Binding-site contacts:
Ligand atom O15 contacts residue GOA1 of chain 1.M at 2.7 Å (h-bond).
Ligand atom C19 contacts residue PHE329 of chain 1.A at 3.4 Å (hydrophobic).
Ligand atom C23 contacts residue PRO285 of chain 1.A at 3.5 Å (hydrophobic).
Ligand atom C16 contacts residue GLY117 of chain 1.A at 3.4 Å.
Ligand atom C22 contacts residue TYR332 of chain 1.A at 3.9 Å (hydrophobic).
Ligand atom C29 contacts residue LEU286 of chain 1.A at 3.9 Å (hydrophobic).
Ligand atom C14 contacts residue THR120 of chain 1.A at 3.8 Å.
Ligand atom C25 contacts residue SER198 of chain 1.A at 3.9 Å.
Ligand atom C08 contacts residue TRP430 of chain 1.A at 3.5 Å (hydrophobic).
Ligand atom C16 contacts residue GLY116 of chain 1.A at 3.4 Å.
Ligand atom C21 contacts residue PHE329 of chain 1.A at 3.6 Å (hydrophobic).
Ligand atom C06 contacts residue GOA1 of chain 1.M at 3.7 Å.
Ligand atom C06 contacts residue TRP82 of chain 1.A at 3.4 Å (hydrophobic).
Ligand atom C22 contacts residue PHE329 of chain 1.A at 3.8 Å (hydrophobic).
Ligand atom C18 contacts residue PHE329 of chain 1.A at 3.6 Å (hydrophobic).
Ligand atom O15 contacts residue THR120 of chain 1.A at 3.8 Å.
Ligand atom C03 contacts residue TYR332 of chain 1.A at 3.9 Å (hydrophobic).
Ligand atom C09 contacts residue HIS438 of chain 1.A at 3.9 Å.
Ligand atom O01 contacts residue ASP70 of chain 1.A at 3.4 Å.
Ligand atom C12 contacts residue THR120 of chain 1.A at 3.9 Å.
Ligand atom C28 contacts residue VAL288 of chain 1.A at 3.8 Å (hydrophobic).
Ligand atom C28 contacts residue LEU286 of chain 1.A at 3.7 Å (hydrophobic).
Ligand atom C14 contacts residue GOA1 of chain 1.M at 3.8 Å.
Ligand atom C27 contacts residue TRP231 of chain 1.A at 3.5 Å (hydrophobic).
Ligand atom C10 contacts residue HIS438 of chain 1.A at 3.9 Å.
Ligand atom C21 contacts residue TYR332 of chain 1.A at 3.7 Å (hydrophobic).
Ligand atom C09 contacts residue MET437 of chain 1.A at 3.7 Å (hydrophobic).
Ligand atom C07 contacts residue TYR332 of chain 1.A at 3.6 Å (hydrophobic).
Ligand atom C23 contacts residue PHE329 of chain 1.A at 3.8 Å (hydrophobic).
Ligand atom C20 contacts residue PHE329 of chain 1.A at 3.4 Å (hydrophobic).
Ligand atom C24 contacts residue GLY117 of chain 1.A at 3.8 Å.
Ligand atom N13 contacts residue THR120 of chain 1.A at 3.8 Å.
Ligand atom N04 contacts residue TYR332 of chain 1.A at 3.5 Å (h-bond).
Ligand atom C26 contacts residue PHE398 of chain 1.A at 4.0 Å (hydrophobic).
Ligand atom C26 contacts residue SER198 of chain 1.A at 3.4 Å.
Ligand atom C11 contacts residue GOA1 of chain 1.M at 3.2 Å.
Ligand atom C09 contacts residue TYR440 of chain 1.A at 4.0 Å (hydrophobic).
Ligand atom C05 contacts residue GOA1 of chain 1.M at 3.2 Å.
Ligand atom C24 contacts residue PHE329 of chain 1.A at 4.0 Å (hydrophobic).
Ligand atom C11 contacts residue TRP82 of chain 1.A at 3.9 Å (hydrophobic).

This small molecule binds to this protein.
Small molecule (SMILES): O=C(CC(c1ccccc1)c1ccccc1)NC[C@H](O)CNCC1CCCCC1

Sequence of chain 1.A:
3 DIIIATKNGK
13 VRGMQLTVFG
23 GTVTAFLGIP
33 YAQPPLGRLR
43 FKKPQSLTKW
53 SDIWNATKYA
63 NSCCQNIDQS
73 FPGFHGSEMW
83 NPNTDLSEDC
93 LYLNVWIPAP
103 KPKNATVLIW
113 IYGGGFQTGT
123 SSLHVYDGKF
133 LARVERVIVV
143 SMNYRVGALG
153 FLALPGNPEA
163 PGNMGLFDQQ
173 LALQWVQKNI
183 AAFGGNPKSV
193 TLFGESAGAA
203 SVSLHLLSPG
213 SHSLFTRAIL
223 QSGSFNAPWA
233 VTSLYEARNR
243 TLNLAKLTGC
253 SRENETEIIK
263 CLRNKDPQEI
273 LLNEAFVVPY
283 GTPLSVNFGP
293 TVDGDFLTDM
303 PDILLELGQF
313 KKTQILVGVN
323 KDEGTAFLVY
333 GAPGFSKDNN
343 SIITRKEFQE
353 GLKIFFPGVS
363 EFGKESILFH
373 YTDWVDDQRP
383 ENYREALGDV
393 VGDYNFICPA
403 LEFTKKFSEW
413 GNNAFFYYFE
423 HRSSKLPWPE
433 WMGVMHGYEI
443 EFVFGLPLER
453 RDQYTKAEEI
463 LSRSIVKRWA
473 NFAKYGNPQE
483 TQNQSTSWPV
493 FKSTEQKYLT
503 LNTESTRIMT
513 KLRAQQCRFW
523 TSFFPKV